Binding-site contacts:
Ligand atom C23 contacts residue GLU97 of chain 1.B at 3.1 Å.
Ligand atom N12 contacts residue LEU154 of chain 1.B at 3.8 Å.
Ligand atom N19 contacts residue LYS48 of chain 1.B at 3.3 Å (salt-bridge).
Ligand atom C29 contacts residue MET99 of chain 1.B at 3.3 Å (hydrophobic).
Ligand atom S17 contacts residue LEU71 of chain 1.B at 3.6 Å.
Ligand atom N22 contacts residue THR96 of chain 1.B at 3.6 Å.
Ligand atom C4 contacts residue GLU106 of chain 1.B at 3.3 Å.
Ligand atom N19 contacts residue ALA164 of chain 1.B at 3.5 Å.
Ligand atom C9 contacts residue VAL33 of chain 1.B at 3.8 Å (hydrophobic).
Ligand atom C16 contacts residue LEU80 of chain 1.B at 3.8 Å (hydrophobic).
Ligand atom N12 contacts residue VAL33 of chain 1.B at 3.7 Å.
Ligand atom C11 contacts residue LEU154 of chain 1.B at 3.6 Å (hydrophobic).
Ligand atom C18 contacts residue LYS48 of chain 1.B at 3.3 Å.
Ligand atom C8 contacts residue LEU25 of chain 1.B at 3.7 Å (hydrophobic).
Ligand atom C15 contacts residue LYS48 of chain 1.B at 3.5 Å.
Ligand atom C20 contacts residue LEU80 of chain 1.B at 3.6 Å (hydrophobic).
Ligand atom O31 contacts residue GLY102 of chain 1.B at 3.5 Å.
Ligand atom N24 contacts residue MET99 of chain 1.B at 2.8 Å (h-bond).
Ligand atom C18 contacts residue GLU67 of chain 1.B at 2.9 Å.
Ligand atom N22 contacts residue ALA46 of chain 1.B at 3.5 Å.
Ligand atom C26 contacts residue MET99 of chain 1.B at 3.1 Å (hydrophobic).
Ligand atom C16 contacts residue LYS48 of chain 1.B at 3.8 Å.
Ligand atom C23 contacts residue ALA46 of chain 1.B at 3.4 Å (hydrophobic).
Ligand atom C4 contacts residue GLY102 of chain 1.B at 3.5 Å.
Ligand atom C14 contacts residue THR96 of chain 1.B at 3.6 Å.
Ligand atom C21 contacts residue LEU80 of chain 1.B at 3.7 Å (hydrophobic).
Ligand atom C29 contacts residue GLY102 of chain 1.B at 3.8 Å.
Ligand atom N22 contacts residue LEU154 of chain 1.B at 3.6 Å.
Ligand atom S17 contacts residue ILE94 of chain 1.B at 3.8 Å.
Ligand atom C23 contacts residue MET99 of chain 1.B at 3.4 Å (hydrophobic).
Ligand atom C15 contacts residue THR96 of chain 1.B at 3.7 Å.
Ligand atom O31 contacts residue GLU106 of chain 1.B at 3.4 Å (salt-bridge).
Ligand atom C27 contacts residue LEU25 of chain 1.B at 3.6 Å (hydrophobic).
Ligand atom O7 contacts residue LEU25 of chain 1.B at 3.8 Å.
Ligand atom C18 contacts residue ASP165 of chain 1.B at 3.6 Å.
Ligand atom N19 contacts residue ASP165 of chain 1.B at 3.2 Å (salt-bridge).
Ligand atom N24 contacts residue TYR98 of chain 1.B at 3.7 Å.
Ligand atom C20 contacts residue LYS48 of chain 1.B at 3.6 Å.
Ligand atom O6 contacts residue SER26 of chain 1.B at 2.9 Å (h-bond).
Ligand atom C3 contacts residue GLU106 of chain 1.B at 3.7 Å.

The protein below binds the small molecule below.
Small molecule (SMILES): CC(C)(C)S(=O)(=O)c1cc2c(Nc3ccc4scnc4c3)ncnc2cc1OCCO

Sequence of chain 1.B:
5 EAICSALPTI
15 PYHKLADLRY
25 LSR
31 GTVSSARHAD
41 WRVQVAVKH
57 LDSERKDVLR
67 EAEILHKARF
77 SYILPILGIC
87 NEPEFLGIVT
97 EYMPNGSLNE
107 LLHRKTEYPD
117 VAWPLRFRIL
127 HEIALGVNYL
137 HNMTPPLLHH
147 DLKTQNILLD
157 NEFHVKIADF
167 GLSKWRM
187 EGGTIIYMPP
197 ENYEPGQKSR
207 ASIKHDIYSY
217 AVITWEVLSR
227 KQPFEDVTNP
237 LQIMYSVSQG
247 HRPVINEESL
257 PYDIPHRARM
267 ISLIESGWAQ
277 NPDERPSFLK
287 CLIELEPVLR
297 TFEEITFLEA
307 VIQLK